Sequence of chain 1.C:
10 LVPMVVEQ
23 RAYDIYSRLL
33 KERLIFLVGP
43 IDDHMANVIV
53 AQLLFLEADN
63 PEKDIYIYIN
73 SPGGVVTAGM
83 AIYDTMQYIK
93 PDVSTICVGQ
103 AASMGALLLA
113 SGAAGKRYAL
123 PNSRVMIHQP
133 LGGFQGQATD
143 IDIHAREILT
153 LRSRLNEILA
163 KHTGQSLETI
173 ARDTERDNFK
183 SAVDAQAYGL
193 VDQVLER

A small-molecule ligand and the protein it binds are described below.
Small molecule (SMILES): CCCC/C=C/C(=O)N[C@@H](Cc1cc(F)cc(F)c1)C(=O)N[C@H]1COC(=O)[C@@H]2C[C@@H](C)CN2C(=O)C(C)NC(=O)[C@@H]2CCCCN2C(=O)[C@@H]2CCCN2C1=O

Binding-site contacts:
Ligand atom O7 contacts residue TYR90 of chain 1.D at 2.5 Å (h-bond).
Ligand atom O8 contacts residue ARG199 of chain 1.C at 2.6 Å (salt-bridge).
Ligand atom C2 contacts residue ALA60 of chain 1.D at 3.6 Å (hydrophobic).
Ligand atom C25 contacts residue TYR68 of chain 1.C at 3.4 Å (hydrophobic).
Ligand atom F1 contacts residue LEU122 of chain 1.C at 3.3 Å.
Ligand atom C24 contacts residue TYR70 of chain 1.C at 3.6 Å (hydrophobic).
Ligand atom C25 contacts residue TYR70 of chain 1.C at 3.6 Å (hydrophobic).
Ligand atom C21 contacts residue TYR68 of chain 1.C at 3.3 Å (hydrophobic).
Ligand atom N1 contacts residue TYR70 of chain 1.C at 2.8 Å (h-bond).
Ligand atom C6 contacts residue TYR70 of chain 1.C at 3.5 Å (hydrophobic).
Ligand atom C23 contacts residue GLU34 of chain 1.C at 3.6 Å.
Ligand atom C2 contacts residue GLU34 of chain 1.C at 3.5 Å.
Ligand atom C20 contacts residue TYR68 of chain 1.C at 3.5 Å (hydrophobic).
Ligand atom C1 contacts residue GLU34 of chain 1.C at 3.5 Å.
Ligand atom C1 contacts residue LEU31 of chain 1.C at 3.6 Å (hydrophobic).
Ligand atom C11 contacts residue TYR90 of chain 1.D at 3.4 Å (hydrophobic).
Ligand atom C1 contacts residue ALA60 of chain 1.D at 3.5 Å (hydrophobic).
Ligand atom O1 contacts residue LEU56 of chain 1.D at 3.6 Å.
Ligand atom C27 contacts residue TYR68 of chain 1.C at 3.4 Å (hydrophobic).
Ligand atom F2 contacts residue VAL100 of chain 1.C at 3.4 Å.
Ligand atom F1 contacts residue ASP86 of chain 1.D at 3.6 Å.
Ligand atom C3 contacts residue ALA60 of chain 1.D at 3.5 Å (hydrophobic).
Ligand atom C38 contacts residue LYS92 of chain 1.D at 3.3 Å.
Ligand atom O1 contacts residue GLU59 of chain 1.D at 2.7 Å (salt-bridge).
Ligand atom C34 contacts residue TYR90 of chain 1.D at 3.6 Å (hydrophobic).
Ligand atom C32 contacts residue TYR120 of chain 1.C at 3.5 Å (hydrophobic).
Ligand atom C13 contacts residue THR87 of chain 1.D at 3.5 Å.
Ligand atom N3 contacts residue TYR68 of chain 1.C at 3.6 Å.
Ligand atom C23 contacts residue TYR68 of chain 1.C at 3.4 Å (hydrophobic).
Ligand atom O8 contacts residue LYS92 of chain 1.D at 3.0 Å (salt-bridge).
Ligand atom O5 contacts residue TYR70 of chain 1.C at 2.7 Å (h-bond).
Ligand atom C15 contacts residue TYR70 of chain 1.C at 3.3 Å (hydrophobic).
Ligand atom F1 contacts residue THR87 of chain 1.D at 3.3 Å.
Ligand atom C33 contacts residue LEU197 of chain 1.C at 3.6 Å (hydrophobic).
Ligand atom C39 contacts residue ARG199 of chain 1.C at 3.5 Å.
Ligand atom C7 contacts residue LEU56 of chain 1.D at 3.6 Å (hydrophobic).
Ligand atom O5 contacts residue TYR68 of chain 1.C at 3.1 Å.
Ligand atom C7 contacts residue TYR70 of chain 1.C at 3.6 Å (hydrophobic).
Ligand atom F2 contacts residue TYR70 of chain 1.C at 3.0 Å.
Ligand atom F1 contacts residue TYR90 of chain 1.D at 3.2 Å.

Sequence of chain 1.D:
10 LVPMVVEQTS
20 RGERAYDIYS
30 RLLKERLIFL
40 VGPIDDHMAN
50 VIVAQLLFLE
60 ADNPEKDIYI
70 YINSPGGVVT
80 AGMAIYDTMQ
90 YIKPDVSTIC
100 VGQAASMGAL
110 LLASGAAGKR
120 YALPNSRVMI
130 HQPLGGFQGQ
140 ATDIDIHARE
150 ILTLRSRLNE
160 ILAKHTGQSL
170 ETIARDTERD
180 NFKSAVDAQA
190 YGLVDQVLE